Binding-site contacts:
Ligand atom C6 contacts residue THR121 of chain 1.B at 3.4 Å.
Ligand atom C20 contacts residue HIS240 of chain 1.B at 3.5 Å.
Ligand atom C9 contacts residue MET117 of chain 1.B at 3.6 Å (hydrophobic).
Ligand atom CL10 contacts residue LEU79 of chain 1.B at 3.5 Å.
Ligand atom C7 contacts residue MET117 of chain 1.B at 3.4 Å (hydrophobic).
Ligand atom F29 contacts residue HIS240 of chain 1.B at 3.4 Å.
Ligand atom F31 contacts residue ALA80 of chain 1.B at 3.5 Å.
Ligand atom C16 contacts residue GLU120 of chain 1.B at 3.4 Å.
Ligand atom C1 contacts residue PHE145 of chain 1.B at 3.6 Å (hydrophobic).
Ligand atom C8 contacts residue MET117 of chain 1.B at 3.6 Å (hydrophobic).
Ligand atom C14 contacts residue MET117 of chain 1.B at 3.4 Å (hydrophobic).
Ligand atom C13 contacts residue SER83 of chain 1.B at 2.7 Å.
Ligand atom O15 contacts residue SER83 of chain 1.B at 2.9 Å (h-bond).
Ligand atom C2 contacts residue PHE145 of chain 1.B at 3.7 Å (hydrophobic).
Ligand atom C14 contacts residue SER83 of chain 1.B at 3.6 Å.
Ligand atom C7 contacts residue THR121 of chain 1.B at 3.7 Å.
Ligand atom O12 contacts residue ALA80 of chain 1.B at 3.8 Å.
Ligand atom CL10 contacts residue ALA80 of chain 1.B at 3.5 Å.
Ligand atom C14 contacts residue PHE134 of chain 1.B at 3.5 Å (hydrophobic).
Ligand atom O12 contacts residue LEU79 of chain 1.B at 3.6 Å.
Ligand atom F32 contacts residue LEU254 of chain 1.B at 3.4 Å.
Ligand atom O25 contacts residue TRP262 of chain 1.B at 3.5 Å.
Ligand atom C11 contacts residue SER83 of chain 1.B at 3.5 Å.
Ligand atom F31 contacts residue TRP262 of chain 1.B at 3.7 Å.
Ligand atom C13 contacts residue PHE134 of chain 1.B at 3.4 Å (hydrophobic).
Ligand atom C1 contacts residue PHE159 of chain 1.B at 3.6 Å (hydrophobic).
Ligand atom C16 contacts residue PHE134 of chain 1.B at 3.5 Å (hydrophobic).
Ligand atom C17 contacts residue THR121 of chain 1.B at 3.5 Å.
Ligand atom F27 contacts residue LEU150 of chain 1.B at 3.1 Å.
Ligand atom C17 contacts residue MET117 of chain 1.B at 3.3 Å (hydrophobic).
Ligand atom C16 contacts residue MET117 of chain 1.B at 3.4 Å (hydrophobic).
Ligand atom O12 contacts residue SER83 of chain 1.B at 2.7 Å (h-bond).
Ligand atom F32 contacts residue THR77 of chain 1.B at 3.5 Å.
Ligand atom C24 contacts residue HIS240 of chain 1.B at 3.6 Å.
Ligand atom F28 contacts residue LEU247 of chain 1.B at 3.1 Å.
Ligand atom O25 contacts residue HIS240 of chain 1.B at 2.6 Å (h-bond).
Ligand atom C11 contacts residue MET117 of chain 1.B at 3.5 Å (hydrophobic).
Ligand atom F29 contacts residue GLN243 of chain 1.B at 3.3 Å.
Ligand atom CL10 contacts residue PHE76 of chain 1.B at 3.2 Å.
Ligand atom F27 contacts residue LEU247 of chain 1.B at 3.3 Å.

Sequence of chain 1.B:
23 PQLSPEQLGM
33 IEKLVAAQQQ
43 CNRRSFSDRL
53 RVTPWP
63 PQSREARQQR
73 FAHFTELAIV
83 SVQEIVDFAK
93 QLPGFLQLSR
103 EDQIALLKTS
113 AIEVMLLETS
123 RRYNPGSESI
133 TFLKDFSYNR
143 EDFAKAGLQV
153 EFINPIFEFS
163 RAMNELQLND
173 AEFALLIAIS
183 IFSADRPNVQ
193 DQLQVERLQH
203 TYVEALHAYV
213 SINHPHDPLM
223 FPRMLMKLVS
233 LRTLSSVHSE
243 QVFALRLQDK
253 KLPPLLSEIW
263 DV

A small-molecule ligand and the protein it binds are described below.
Small molecule (SMILES): CCCCN(Cc1cc(Cl)c(OC)c(OC)c1)c1ccc(C(O)(C(F)(F)F)C(F)(F)F)cc1